This small molecule binds to this protein.
Small molecule (SMILES): CC(=O)N[C@H]1[C@H](O[C@H]2[C@H](O)[C@@H](NC(C)=O)CO[C@@H]2CO)O[C@H](CO)[C@@H](O)[C@@H]1O

Sequence of chain 1.B:
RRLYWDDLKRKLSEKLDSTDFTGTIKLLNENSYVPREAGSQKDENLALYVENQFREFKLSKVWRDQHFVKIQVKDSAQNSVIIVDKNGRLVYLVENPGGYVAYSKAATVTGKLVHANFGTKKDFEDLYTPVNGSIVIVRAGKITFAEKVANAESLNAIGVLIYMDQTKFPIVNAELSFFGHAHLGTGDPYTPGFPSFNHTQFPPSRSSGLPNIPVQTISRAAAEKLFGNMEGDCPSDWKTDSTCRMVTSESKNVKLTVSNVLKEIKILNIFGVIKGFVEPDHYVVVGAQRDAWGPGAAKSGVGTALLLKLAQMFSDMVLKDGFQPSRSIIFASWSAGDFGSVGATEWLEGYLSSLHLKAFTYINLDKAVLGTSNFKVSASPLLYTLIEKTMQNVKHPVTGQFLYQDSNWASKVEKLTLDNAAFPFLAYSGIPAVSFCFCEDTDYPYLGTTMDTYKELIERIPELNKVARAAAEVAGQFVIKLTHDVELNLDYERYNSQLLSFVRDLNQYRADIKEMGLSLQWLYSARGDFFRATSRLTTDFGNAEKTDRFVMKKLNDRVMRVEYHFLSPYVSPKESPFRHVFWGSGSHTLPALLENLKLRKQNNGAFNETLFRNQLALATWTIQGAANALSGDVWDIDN

Binding-site contacts:
Ligand atom O5 contacts residue ASN727 of chain 1.B at 2.3 Å (h-bond).
Ligand atom O5 contacts residue LEU730 of chain 1.B at 3.5 Å.
Ligand atom O7 contacts residue ASN727 of chain 1.B at 3.9 Å.
Ligand atom C5 contacts residue ASN727 of chain 1.B at 3.6 Å.
Ligand atom C3 contacts residue ASN727 of chain 1.B at 3.8 Å.
Ligand atom C4 contacts residue ASN727 of chain 1.B at 4.2 Å.
Ligand atom C1 contacts residue ASN727 of chain 1.B at 1.4 Å.
Ligand atom C7 contacts residue ASN727 of chain 1.B at 3.6 Å.
Ligand atom N2 contacts residue ASN727 of chain 1.B at 2.9 Å (h-bond).
Ligand atom C1 contacts residue LEU730 of chain 1.B at 3.9 Å (hydrophobic).
Ligand atom C2 contacts residue ASN727 of chain 1.B at 2.5 Å.
Ligand atom O6 contacts residue LEU730 of chain 1.B at 3.8 Å.
Ligand atom O6 contacts residue THR729 of chain 1.B at 4.2 Å.
Ligand atom O6 contacts residue ASN733 of chain 1.B at 4.3 Å.